Sequence of chain 1.C:
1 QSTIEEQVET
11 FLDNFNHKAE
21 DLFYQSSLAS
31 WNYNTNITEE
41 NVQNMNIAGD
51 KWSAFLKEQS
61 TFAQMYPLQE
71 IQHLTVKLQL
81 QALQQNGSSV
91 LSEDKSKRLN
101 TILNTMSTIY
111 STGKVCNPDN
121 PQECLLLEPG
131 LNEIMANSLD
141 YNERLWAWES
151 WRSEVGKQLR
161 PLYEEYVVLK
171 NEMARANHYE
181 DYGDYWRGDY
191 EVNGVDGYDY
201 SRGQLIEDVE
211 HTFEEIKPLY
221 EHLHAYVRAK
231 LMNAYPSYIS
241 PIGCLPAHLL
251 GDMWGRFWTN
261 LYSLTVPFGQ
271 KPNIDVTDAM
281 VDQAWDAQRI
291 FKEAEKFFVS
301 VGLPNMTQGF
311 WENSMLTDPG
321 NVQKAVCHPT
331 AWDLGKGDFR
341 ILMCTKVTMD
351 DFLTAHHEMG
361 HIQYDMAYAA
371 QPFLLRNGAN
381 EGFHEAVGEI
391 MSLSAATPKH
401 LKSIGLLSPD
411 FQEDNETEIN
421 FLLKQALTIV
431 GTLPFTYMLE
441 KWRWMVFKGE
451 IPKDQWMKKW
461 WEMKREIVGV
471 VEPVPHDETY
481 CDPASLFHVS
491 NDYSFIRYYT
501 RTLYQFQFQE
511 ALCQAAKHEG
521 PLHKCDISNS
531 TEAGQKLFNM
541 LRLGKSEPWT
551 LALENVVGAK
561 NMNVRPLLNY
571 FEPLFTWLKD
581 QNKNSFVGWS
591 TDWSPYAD

The protein below binds the small molecule below.
Small molecule (SMILES): CC(=O)N[C@H]1[C@H](O[C@H]2[C@H](O)[C@@H](NC(C)=O)CO[C@@H]2CO)O[C@H](CO)[C@@H](O[C@@H]2O[C@H](CO[C@H]3O[C@H](CO)[C@@H](O)[C@H](O)[C@@H]3O)[C@@H](O)[C@H](O[C@H]3O[C@H](CO)[C@@H](O)[C@H](O)[C@@H]3O)[C@@H]2O)[C@@H]1O

Binding-site contacts:
Ligand atom C8 contacts residue ASP526 of chain 1.C at 3.1 Å.
Ligand atom O3 contacts residue SER403 of chain 1.C at 3.4 Å (h-bond).
Ligand atom C8 contacts residue SER528 of chain 1.C at 3.8 Å.
Ligand atom O7 contacts residue ASN529 of chain 1.C at 3.1 Å (h-bond).
Ligand atom C7 contacts residue SER528 of chain 1.C at 4.3 Å.
Ligand atom N2 contacts residue SER403 of chain 1.C at 3.3 Å (h-bond).
Ligand atom C8 contacts residue ASN529 of chain 1.C at 4.5 Å.
Ligand atom C7 contacts residue SER403 of chain 1.C at 3.9 Å.
Ligand atom N2 contacts residue ASN529 of chain 1.C at 3.0 Å (h-bond).
Ligand atom C8 contacts residue SER403 of chain 1.C at 3.7 Å.
Ligand atom C2 contacts residue ASN529 of chain 1.C at 2.5 Å.
Ligand atom C7 contacts residue ASN529 of chain 1.C at 3.2 Å.
Ligand atom C5 contacts residue ASN529 of chain 1.C at 3.6 Å.
Ligand atom O5 contacts residue ASN529 of chain 1.C at 2.3 Å (h-bond).
Ligand atom C3 contacts residue SER403 of chain 1.C at 3.9 Å.
Ligand atom C1 contacts residue ASN529 of chain 1.C at 1.4 Å.
Ligand atom C2 contacts residue SER403 of chain 1.C at 4.2 Å.
Ligand atom C4 contacts residue ASN529 of chain 1.C at 4.2 Å.
Ligand atom C3 contacts residue ASN529 of chain 1.C at 3.8 Å.